The small molecule below binds the protein below.
Small molecule (SMILES): CC(=O)N[C@@H]1[C@@H](O)[C@H](O)[C@@H](CO)O[C@H]1O

Binding-site contacts:
Ligand atom O7 contacts residue ASN10 of chain 1.B at 4.1 Å.
Ligand atom N2 contacts residue PHE9 of chain 1.B at 4.5 Å.
Ligand atom C8 contacts residue GLY6 of chain 1.B at 3.9 Å.
Ligand atom C2 contacts residue ASN10 of chain 1.B at 2.5 Å.
Ligand atom C7 contacts residue ASN10 of chain 1.B at 3.8 Å.
Ligand atom O7 contacts residue GLY6 of chain 1.B at 3.3 Å.
Ligand atom C3 contacts residue ASN10 of chain 1.B at 3.8 Å.
Ligand atom C5 contacts residue ASN10 of chain 1.B at 3.6 Å.
Ligand atom C8 contacts residue LEU35 of chain 1.B at 3.8 Å (hydrophobic).
Ligand atom C7 contacts residue PHE5 of chain 1.B at 4.4 Å (hydrophobic).
Ligand atom O5 contacts residue ASN10 of chain 1.B at 2.3 Å (h-bond).
Ligand atom C1 contacts residue ASN10 of chain 1.B at 1.4 Å.
Ligand atom C7 contacts residue GLY6 of chain 1.B at 3.7 Å.
Ligand atom C8 contacts residue PHE9 of chain 1.B at 3.7 Å (hydrophobic).
Ligand atom C7 contacts residue PHE9 of chain 1.B at 4.5 Å (hydrophobic).
Ligand atom C8 contacts residue PHE5 of chain 1.B at 3.8 Å (hydrophobic).
Ligand atom O7 contacts residue PHE5 of chain 1.B at 4.3 Å.
Ligand atom C4 contacts residue ASN10 of chain 1.B at 4.2 Å.
Ligand atom N2 contacts residue GLY6 of chain 1.B at 4.5 Å.
Ligand atom N2 contacts residue ASN10 of chain 1.B at 3.0 Å (h-bond).

Sequence of chain 1.B:
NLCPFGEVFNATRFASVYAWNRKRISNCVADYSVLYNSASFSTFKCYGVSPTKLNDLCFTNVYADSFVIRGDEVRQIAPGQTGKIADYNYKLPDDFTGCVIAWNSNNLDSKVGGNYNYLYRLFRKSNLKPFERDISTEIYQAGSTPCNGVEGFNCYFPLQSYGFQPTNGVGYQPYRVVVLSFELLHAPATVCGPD